The small molecule below binds the protein below.
Small molecule (SMILES): CC(C)=CCC/C(C)=C/CC/C(C)=C/CO[P](=O)(O)OP(=O)(O)O

Binding-site contacts:
Ligand atom C6 contacts residue LEU184 of chain 1.B at 4.0 Å (hydrophobic).
Ligand atom C15 contacts residue PHE87 of chain 1.B at 4.0 Å (hydrophobic).
Ligand atom C4 contacts residue LYS181 of chain 1.B at 3.8 Å.
Ligand atom O1 contacts residue ARG314 of chain 1.B at 4.0 Å.
Ligand atom O3B contacts residue ASP90 of chain 1.B at 4.1 Å.
Ligand atom C4 contacts residue TYR315 of chain 1.B at 4.0 Å (hydrophobic).
Ligand atom C10 contacts residue LEU83 of chain 1.B at 4.2 Å (hydrophobic).
Ligand atom C14 contacts residue PHE87 of chain 1.B at 3.9 Å (hydrophobic).
Ligand atom O1 contacts residue TRP308 of chain 1.B at 3.9 Å.
Ligand atom C4 contacts residue ASN219 of chain 1.B at 3.0 Å.
Ligand atom C14 contacts residue ASP90 of chain 1.B at 3.9 Å.
Ligand atom C3 contacts residue TRP308 of chain 1.B at 3.5 Å (hydrophobic).
Ligand atom C15 contacts residue PHE153 of chain 1.B at 3.5 Å (hydrophobic).
Ligand atom C10 contacts residue PHE87 of chain 1.B at 3.9 Å (hydrophobic).
Ligand atom C9 contacts residue LEU184 of chain 1.B at 4.0 Å (hydrophobic).
Ligand atom O3B contacts residue ARG314 of chain 1.B at 2.8 Å (salt-bridge).
Ligand atom PA contacts residue TYR315 of chain 1.B at 3.4 Å.
Ligand atom C12 contacts residue PHE153 of chain 1.B at 3.6 Å (hydrophobic).
Ligand atom O3A contacts residue ARG314 of chain 1.B at 3.8 Å.
Ligand atom C13 contacts residue PHE87 of chain 1.B at 4.2 Å (hydrophobic).
Ligand atom C14 contacts residue ARG314 of chain 1.B at 3.9 Å.
Ligand atom C9 contacts residue GLY180 of chain 1.B at 4.1 Å.
Ligand atom C5 contacts residue TYR67 of chain 1.B at 3.9 Å (hydrophobic).
Ligand atom C4 contacts residue ASN305 of chain 1.B at 3.9 Å.
Ligand atom C5 contacts residue TRP308 of chain 1.B at 3.6 Å (hydrophobic).
Ligand atom C7 contacts residue LEU184 of chain 1.B at 3.8 Å (hydrophobic).
Ligand atom C5 contacts residue PHE87 of chain 1.B at 4.2 Å (hydrophobic).
Ligand atom O2A contacts residue SER223 of chain 1.B at 4.2 Å.
Ligand atom C4 contacts residue TRP308 of chain 1.B at 3.5 Å (hydrophobic).
Ligand atom PB contacts residue ARG314 of chain 1.B at 3.9 Å.
Ligand atom C8 contacts residue LEU184 of chain 1.B at 3.6 Å (hydrophobic).
Ligand atom C11 contacts residue PHE153 of chain 1.B at 3.7 Å (hydrophobic).
Ligand atom C6 contacts residue TYR67 of chain 1.B at 3.6 Å (hydrophobic).
Ligand atom O2A contacts residue ASN219 of chain 1.B at 4.1 Å.
Ligand atom O1 contacts residue TYR315 of chain 1.B at 3.1 Å (h-bond).
Ligand atom C10 contacts residue LEU184 of chain 1.B at 3.6 Å (hydrophobic).
Ligand atom C15 contacts residue LEU86 of chain 1.B at 3.9 Å (hydrophobic).
Ligand atom O2A contacts residue TYR315 of chain 1.B at 2.5 Å (h-bond).
Ligand atom C2 contacts residue TRP308 of chain 1.B at 3.9 Å (hydrophobic).
Ligand atom C13 contacts residue PHE153 of chain 1.B at 3.5 Å (hydrophobic).

Sequence of chain 1.B:
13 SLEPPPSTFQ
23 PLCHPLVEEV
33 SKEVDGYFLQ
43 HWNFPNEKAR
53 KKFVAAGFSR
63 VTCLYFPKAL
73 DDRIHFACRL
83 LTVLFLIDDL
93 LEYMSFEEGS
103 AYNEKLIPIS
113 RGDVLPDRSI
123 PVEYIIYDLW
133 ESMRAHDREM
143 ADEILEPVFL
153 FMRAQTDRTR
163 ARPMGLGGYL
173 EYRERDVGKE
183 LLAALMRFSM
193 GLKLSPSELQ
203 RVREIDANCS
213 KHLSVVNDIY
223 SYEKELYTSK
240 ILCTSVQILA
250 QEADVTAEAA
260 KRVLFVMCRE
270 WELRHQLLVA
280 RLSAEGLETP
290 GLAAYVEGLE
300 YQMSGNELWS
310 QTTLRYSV